The small molecule below binds the protein below.
Small molecule (SMILES): O=C(O)C(=O)N[C@H](Cc1ccccc1)C(=O)O

Binding-site contacts:
Ligand atom O2' contacts residue FE21 of chain 1.B at 2.2 Å.
Ligand atom CD2 contacts residue LEU188 of chain 1.A at 4.0 Å (hydrophobic).
Ligand atom O2 contacts residue HIS279 of chain 1.A at 3.5 Å (h-bond).
Ligand atom CA contacts residue THR196 of chain 1.A at 3.8 Å.
Ligand atom O2 contacts residue TRP296 of chain 1.A at 3.5 Å.
Ligand atom OXT contacts residue TYR145 of chain 1.A at 2.7 Å (h-bond).
Ligand atom OXT contacts residue ILE281 of chain 1.A at 3.4 Å.
Ligand atom O contacts residue PHE207 of chain 1.A at 3.1 Å.
Ligand atom C1 contacts residue ASN205 of chain 1.A at 3.6 Å.
Ligand atom CB contacts residue LEU188 of chain 1.A at 3.9 Å (hydrophobic).
Ligand atom O contacts residue TYR145 of chain 1.A at 3.6 Å (h-bond).
Ligand atom CB contacts residue THR196 of chain 1.A at 3.8 Å.
Ligand atom OXT contacts residue THR196 of chain 1.A at 2.9 Å (h-bond).
Ligand atom O2' contacts residue HIS279 of chain 1.A at 3.7 Å.
Ligand atom O2' contacts residue HIS199 of chain 1.A at 3.3 Å.
Ligand atom C contacts residue TYR145 of chain 1.A at 3.3 Å (hydrophobic).
Ligand atom O1 contacts residue ASN294 of chain 1.A at 3.2 Å (h-bond).
Ligand atom CE2 contacts residue LEU186 of chain 1.A at 3.9 Å (hydrophobic).
Ligand atom O2 contacts residue ASN205 of chain 1.A at 3.3 Å (h-bond).
Ligand atom O1 contacts residue ASN205 of chain 1.A at 3.2 Å (h-bond).
Ligand atom OXT contacts residue LYS214 of chain 1.A at 3.8 Å.
Ligand atom N contacts residue LEU188 of chain 1.A at 3.7 Å.
Ligand atom C2 contacts residue FE21 of chain 1.B at 3.0 Å.
Ligand atom CG contacts residue GLN147 of chain 1.A at 3.8 Å.
Ligand atom CE2 contacts residue TRP296 of chain 1.A at 3.9 Å (hydrophobic).
Ligand atom O2 contacts residue ASP201 of chain 1.A at 3.1 Å (salt-bridge).
Ligand atom O1 contacts residue PHE207 of chain 1.A at 3.7 Å.
Ligand atom O contacts residue ILE281 of chain 1.A at 3.3 Å.
Ligand atom C1 contacts residue FE21 of chain 1.B at 2.9 Å.
Ligand atom N contacts residue PHE207 of chain 1.A at 3.9 Å.
Ligand atom C contacts residue ILE281 of chain 1.A at 3.6 Å (hydrophobic).
Ligand atom C contacts residue LYS214 of chain 1.A at 3.7 Å.
Ligand atom C2 contacts residue ILE281 of chain 1.A at 4.0 Å (hydrophobic).
Ligand atom O contacts residue LYS214 of chain 1.A at 2.9 Å (salt-bridge).
Ligand atom CB contacts residue GLN147 of chain 1.A at 4.0 Å.
Ligand atom O2 contacts residue FE21 of chain 1.B at 2.2 Å.
Ligand atom O contacts residue LEU188 of chain 1.A at 3.7 Å.
Ligand atom CD1 contacts residue GLN147 of chain 1.A at 3.7 Å.
Ligand atom N contacts residue ILE281 of chain 1.A at 3.9 Å.
Ligand atom C contacts residue THR196 of chain 1.A at 3.8 Å.

Sequence of chain 1.A:
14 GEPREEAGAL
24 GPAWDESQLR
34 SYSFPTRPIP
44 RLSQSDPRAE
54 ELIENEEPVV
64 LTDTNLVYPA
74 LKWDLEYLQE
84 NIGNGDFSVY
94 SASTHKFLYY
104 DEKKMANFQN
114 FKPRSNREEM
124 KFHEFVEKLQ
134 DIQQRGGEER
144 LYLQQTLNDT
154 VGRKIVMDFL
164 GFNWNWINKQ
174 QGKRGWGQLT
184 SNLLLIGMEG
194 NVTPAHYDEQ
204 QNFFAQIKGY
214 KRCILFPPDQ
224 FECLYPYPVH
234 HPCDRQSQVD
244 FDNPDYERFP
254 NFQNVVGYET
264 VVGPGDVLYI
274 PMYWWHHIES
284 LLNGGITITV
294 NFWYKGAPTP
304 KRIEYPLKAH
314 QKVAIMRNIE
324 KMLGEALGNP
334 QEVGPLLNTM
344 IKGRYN